Sequence of chain 1.B:
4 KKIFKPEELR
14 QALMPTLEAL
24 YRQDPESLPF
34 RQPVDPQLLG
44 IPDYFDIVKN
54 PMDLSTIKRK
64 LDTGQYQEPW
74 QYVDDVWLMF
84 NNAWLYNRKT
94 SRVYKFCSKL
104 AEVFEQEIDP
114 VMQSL

Binding-site contacts:
Ligand atom CAJ contacts residue PRO32 of chain 1.B at 3.8 Å (hydrophobic).
Ligand atom OAM contacts residue ASN90 of chain 1.B at 2.8 Å (h-bond).
Ligand atom CAH contacts residue VAL37 of chain 1.B at 4.5 Å (hydrophobic).
Ligand atom CAL contacts residue PHE33 of chain 1.B at 4.1 Å (hydrophobic).
Ligand atom CAD contacts residue ASN90 of chain 1.B at 3.5 Å.
Ligand atom CAD contacts residue ILE44 of chain 1.B at 4.0 Å (hydrophobic).
Ligand atom CAJ contacts residue LEU42 of chain 1.B at 4.2 Å (hydrophobic).
Ligand atom CAH contacts residue TYR47 of chain 1.B at 4.5 Å (hydrophobic).
Ligand atom OAM contacts residue ALA86 of chain 1.B at 4.0 Å.
Ligand atom CAE contacts residue LEU42 of chain 1.B at 4.0 Å (hydrophobic).
Ligand atom OAM contacts residue TYR89 of chain 1.B at 4.5 Å.
Ligand atom NAG contacts residue VAL96 of chain 1.B at 4.0 Å.
Ligand atom CAA contacts residue LEU42 of chain 1.B at 4.2 Å (hydrophobic).
Ligand atom NAI contacts residue PRO32 of chain 1.B at 4.1 Å.
Ligand atom CAL contacts residue PRO32 of chain 1.B at 3.5 Å (hydrophobic).
Ligand atom NAI contacts residue VAL37 of chain 1.B at 3.9 Å.
Ligand atom NAG contacts residue ASN90 of chain 1.B at 2.8 Å (h-bond).
Ligand atom CAC contacts residue ASN90 of chain 1.B at 3.4 Å.
Ligand atom OAM contacts residue VAL96 of chain 1.B at 3.9 Å.
Ligand atom CAH contacts residue ASN90 of chain 1.B at 3.4 Å.
Ligand atom CAC contacts residue ILE44 of chain 1.B at 4.0 Å (hydrophobic).
Ligand atom CAA contacts residue VAL96 of chain 1.B at 4.3 Å (hydrophobic).
Ligand atom CAF contacts residue VAL96 of chain 1.B at 4.1 Å (hydrophobic).
Ligand atom CAL contacts residue VAL37 of chain 1.B at 3.5 Å (hydrophobic).
Ligand atom NAG contacts residue ILE44 of chain 1.B at 4.2 Å.
Ligand atom BR contacts residue LEU42 of chain 1.B at 3.9 Å.
Ligand atom CAH contacts residue VAL96 of chain 1.B at 3.6 Å (hydrophobic).
Ligand atom CAF contacts residue LEU42 of chain 1.B at 3.6 Å (hydrophobic).
Ligand atom NAG contacts residue TYR89 of chain 1.B at 4.0 Å.
Ligand atom CAE contacts residue VAL96 of chain 1.B at 4.0 Å (hydrophobic).
Ligand atom CAJ contacts residue VAL37 of chain 1.B at 4.2 Å (hydrophobic).
Ligand atom NAI contacts residue VAL96 of chain 1.B at 3.8 Å.
Ligand atom CAJ contacts residue VAL96 of chain 1.B at 4.2 Å (hydrophobic).
Ligand atom CAC contacts residue VAL96 of chain 1.B at 4.1 Å (hydrophobic).
Ligand atom CAB contacts residue VAL96 of chain 1.B at 4.2 Å (hydrophobic).
Ligand atom CAL contacts residue VAL96 of chain 1.B at 4.2 Å (hydrophobic).
Ligand atom CAB contacts residue ILE44 of chain 1.B at 4.5 Å (hydrophobic).
Ligand atom OAM contacts residue TYR47 of chain 1.B at 4.1 Å.
Ligand atom CAD contacts residue VAL96 of chain 1.B at 4.0 Å (hydrophobic).

A small-molecule ligand and the protein it binds are described below.
Small molecule (SMILES): CN1Cc2cc(Br)ccc2NC1=O